Sequence of chain 1.A:
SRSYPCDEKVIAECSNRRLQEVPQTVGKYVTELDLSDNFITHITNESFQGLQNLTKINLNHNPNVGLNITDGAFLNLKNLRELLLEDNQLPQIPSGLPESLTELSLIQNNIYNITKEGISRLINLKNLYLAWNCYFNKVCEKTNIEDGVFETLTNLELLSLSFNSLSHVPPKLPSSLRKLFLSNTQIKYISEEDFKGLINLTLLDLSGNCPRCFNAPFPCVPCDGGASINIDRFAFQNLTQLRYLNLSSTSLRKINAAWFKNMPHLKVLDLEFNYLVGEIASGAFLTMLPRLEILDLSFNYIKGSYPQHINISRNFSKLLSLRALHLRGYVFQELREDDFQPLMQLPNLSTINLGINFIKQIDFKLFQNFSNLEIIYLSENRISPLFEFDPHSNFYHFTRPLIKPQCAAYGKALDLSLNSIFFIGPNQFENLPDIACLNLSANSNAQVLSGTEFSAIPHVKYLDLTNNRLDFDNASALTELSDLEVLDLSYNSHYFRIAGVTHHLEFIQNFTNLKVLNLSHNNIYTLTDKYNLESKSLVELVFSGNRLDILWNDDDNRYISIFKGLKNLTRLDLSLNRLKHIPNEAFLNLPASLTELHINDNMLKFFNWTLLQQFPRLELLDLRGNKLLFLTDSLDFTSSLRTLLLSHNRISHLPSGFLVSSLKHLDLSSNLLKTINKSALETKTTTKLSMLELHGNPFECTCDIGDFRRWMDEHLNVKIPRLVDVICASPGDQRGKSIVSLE

Binding-site contacts:
Ligand atom N08 contacts residue ASP521 of chain 1.B at 2.8 Å (salt-bridge).
Ligand atom F21 contacts residue PHE383 of chain 1.A at 3.8 Å.
Ligand atom N06 contacts residue ASP523 of chain 1.B at 3.8 Å.
Ligand atom C07 contacts residue THR552 of chain 1.B at 3.5 Å.
Ligand atom C16 contacts residue TYR326 of chain 1.A at 3.4 Å (hydrophobic).
Ligand atom N04 contacts residue PHE383 of chain 1.A at 3.2 Å.
Ligand atom C12 contacts residue VAL551 of chain 1.B at 3.8 Å (hydrophobic).
Ligand atom C03 contacts residue ASP523 of chain 1.B at 3.3 Å.
Ligand atom N17 contacts residue VAL356 of chain 1.A at 3.8 Å.
Ligand atom C02 contacts residue ASP523 of chain 1.B at 3.8 Å.
Ligand atom N08 contacts residue ASP523 of chain 1.B at 3.3 Å.
Ligand atom C10 contacts residue TYR326 of chain 1.A at 3.6 Å (hydrophobic).
Ligand atom C12 contacts residue GLY550 of chain 1.B at 3.7 Å.
Ligand atom C07 contacts residue PHE383 of chain 1.A at 3.6 Å (hydrophobic).
Ligand atom O14 contacts residue GLY329 of chain 1.A at 3.8 Å.
Ligand atom C15 contacts residue TYR326 of chain 1.A at 3.8 Å (hydrophobic).
Ligand atom N08 contacts residue THR552 of chain 1.B at 2.9 Å (h-bond).
Ligand atom C15 contacts residue VAL356 of chain 1.A at 3.8 Å (hydrophobic).
Ligand atom C15 contacts residue PHE324 of chain 1.A at 3.9 Å (hydrophobic).
Ligand atom C03 contacts residue PHE383 of chain 1.A at 3.9 Å (hydrophobic).
Ligand atom C16 contacts residue GLY329 of chain 1.A at 3.8 Å.
Ligand atom C11 contacts residue VAL356 of chain 1.A at 3.6 Å (hydrophobic).
Ligand atom F21 contacts residue TYR331 of chain 1.A at 3.5 Å.
Ligand atom N05 contacts residue THR552 of chain 1.B at 3.3 Å (h-bond).
Ligand atom N05 contacts residue ASP523 of chain 1.B at 3.1 Å (salt-bridge).
Ligand atom C07 contacts residue ASP521 of chain 1.B at 3.5 Å.
Ligand atom C01 contacts residue PHE383 of chain 1.A at 3.5 Å (hydrophobic).
Ligand atom O14 contacts residue ASP523 of chain 1.B at 3.1 Å (salt-bridge).
Ligand atom C13 contacts residue THR552 of chain 1.B at 3.7 Å.
Ligand atom C01 contacts residue ASP521 of chain 1.B at 3.5 Å.
Ligand atom C02 contacts residue PHE383 of chain 1.A at 3.6 Å (hydrophobic).
Ligand atom C20 contacts residue PHE383 of chain 1.A at 3.5 Å (hydrophobic).
Ligand atom C07 contacts residue ASP523 of chain 1.B at 3.4 Å.
Ligand atom C15 contacts residue GLY550 of chain 1.B at 3.8 Å.
Ligand atom C18 contacts residue TYR331 of chain 1.A at 3.8 Å (hydrophobic).
Ligand atom N17 contacts residue PHE383 of chain 1.A at 3.9 Å.
Ligand atom C13 contacts residue ASP523 of chain 1.B at 3.5 Å.
Ligand atom N04 contacts residue ASP521 of chain 1.B at 2.7 Å (salt-bridge).
Ligand atom C19 contacts residue PHE383 of chain 1.A at 3.6 Å (hydrophobic).
Ligand atom C20 contacts residue ASP521 of chain 1.B at 3.5 Å.

Sequence of chain 1.B:
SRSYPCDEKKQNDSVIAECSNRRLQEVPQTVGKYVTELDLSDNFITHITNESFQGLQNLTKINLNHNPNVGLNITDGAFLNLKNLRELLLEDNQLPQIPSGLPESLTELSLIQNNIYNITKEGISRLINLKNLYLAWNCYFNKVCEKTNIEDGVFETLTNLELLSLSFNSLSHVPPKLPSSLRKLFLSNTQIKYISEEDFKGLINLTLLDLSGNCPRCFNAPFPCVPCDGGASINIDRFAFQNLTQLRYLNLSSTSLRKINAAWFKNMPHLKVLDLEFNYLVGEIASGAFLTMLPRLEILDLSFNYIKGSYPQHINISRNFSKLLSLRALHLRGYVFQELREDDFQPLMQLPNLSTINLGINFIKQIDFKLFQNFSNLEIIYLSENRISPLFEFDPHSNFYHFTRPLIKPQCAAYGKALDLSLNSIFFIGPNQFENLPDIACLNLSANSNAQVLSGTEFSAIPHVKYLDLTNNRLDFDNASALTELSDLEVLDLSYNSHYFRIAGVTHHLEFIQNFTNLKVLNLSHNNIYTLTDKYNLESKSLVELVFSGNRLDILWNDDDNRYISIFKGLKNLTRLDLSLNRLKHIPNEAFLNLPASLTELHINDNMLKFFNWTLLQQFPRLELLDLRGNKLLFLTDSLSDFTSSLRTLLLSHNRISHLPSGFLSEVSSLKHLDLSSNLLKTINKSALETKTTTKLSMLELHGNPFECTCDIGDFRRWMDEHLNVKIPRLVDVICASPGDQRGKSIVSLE

This protein binds this small molecule.
Small molecule (SMILES): CCCC[C@](C)(CO)Nc1nc(N)nc2cc(F)cnc12